The protein below binds the small molecule below.
Small molecule (SMILES): [H]/N=C(/N)Nc1ccc2[nH]c(NCCN3CCOCC3)nc2c1

Sequence of chain 1.A:
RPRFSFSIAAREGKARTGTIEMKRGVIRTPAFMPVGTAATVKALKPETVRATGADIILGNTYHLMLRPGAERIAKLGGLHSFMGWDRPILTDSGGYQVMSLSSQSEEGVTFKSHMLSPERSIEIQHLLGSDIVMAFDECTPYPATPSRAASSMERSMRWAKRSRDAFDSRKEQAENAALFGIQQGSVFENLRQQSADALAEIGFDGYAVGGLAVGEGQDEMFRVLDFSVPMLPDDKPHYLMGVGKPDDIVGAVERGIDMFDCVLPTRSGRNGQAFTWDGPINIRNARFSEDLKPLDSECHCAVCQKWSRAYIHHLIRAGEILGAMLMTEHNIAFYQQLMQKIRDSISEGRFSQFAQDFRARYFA

Binding-site contacts:
Ligand atom N4 contacts residue ALA232 of chain 1.A at 2.9 Å (h-bond).
Ligand atom C3 contacts residue MET260 of chain 1.A at 3.9 Å (hydrophobic).
Ligand atom C1 contacts residue ASP102 of chain 1.A at 3.9 Å.
Ligand atom C13 contacts residue TYR106 of chain 1.A at 3.5 Å (hydrophobic).
Ligand atom C4 contacts residue MET260 of chain 1.A at 3.9 Å (hydrophobic).
Ligand atom N2 contacts residue MET260 of chain 1.A at 3.7 Å.
Ligand atom C3 contacts residue LEU231 of chain 1.A at 4.0 Å (hydrophobic).
Ligand atom C12 contacts residue TYR106 of chain 1.A at 3.6 Å (hydrophobic).
Ligand atom N1 contacts residue ASP102 of chain 1.A at 2.9 Å (salt-bridge).
Ligand atom N contacts residue ILE201 of chain 1.A at 3.9 Å.
Ligand atom C contacts residue ASP102 of chain 1.A at 3.7 Å.
Ligand atom C3 contacts residue GLY230 of chain 1.A at 3.7 Å.
Ligand atom C contacts residue MET260 of chain 1.A at 3.9 Å (hydrophobic).
Ligand atom C5 contacts residue LEU231 of chain 1.A at 3.9 Å (hydrophobic).
Ligand atom N1 contacts residue SER103 of chain 1.A at 3.5 Å (h-bond).
Ligand atom N1 contacts residue ILE201 of chain 1.A at 3.7 Å.
Ligand atom N contacts residue GLN203 of chain 1.A at 3.6 Å.
Ligand atom C13 contacts residue ASP102 of chain 1.A at 3.9 Å.
Ligand atom N3 contacts residue MET260 of chain 1.A at 3.8 Å.
Ligand atom C1 contacts residue MET260 of chain 1.A at 3.9 Å (hydrophobic).
Ligand atom C5 contacts residue ALA232 of chain 1.A at 3.9 Å (hydrophobic).
Ligand atom C contacts residue ASP156 of chain 1.A at 3.5 Å.
Ligand atom N contacts residue ASP156 of chain 1.A at 2.6 Å (salt-bridge).
Ligand atom C6 contacts residue TYR106 of chain 1.A at 3.9 Å (hydrophobic).
Ligand atom N6 contacts residue TYR106 of chain 1.A at 3.9 Å.
Ligand atom N3 contacts residue ALA232 of chain 1.A at 3.9 Å.
Ligand atom C4 contacts residue TYR106 of chain 1.A at 4.0 Å (hydrophobic).
Ligand atom C5 contacts residue TYR106 of chain 1.A at 4.1 Å (hydrophobic).
Ligand atom N1 contacts residue TYR106 of chain 1.A at 4.0 Å.
Ligand atom N2 contacts residue TYR106 of chain 1.A at 3.4 Å.
Ligand atom C contacts residue ILE201 of chain 1.A at 4.1 Å (hydrophobic).
Ligand atom C6 contacts residue ALA232 of chain 1.A at 3.6 Å (hydrophobic).
Ligand atom N3 contacts residue VAL233 of chain 1.A at 4.0 Å.
Ligand atom N2 contacts residue ASP102 of chain 1.A at 3.1 Å (salt-bridge).
Ligand atom C4 contacts residue LEU231 of chain 1.A at 3.8 Å (hydrophobic).
Ligand atom N contacts residue CYS158 of chain 1.A at 3.8 Å.
Ligand atom N1 contacts residue ASP156 of chain 1.A at 2.9 Å (salt-bridge).
Ligand atom C2 contacts residue MET260 of chain 1.A at 4.0 Å (hydrophobic).
Ligand atom C1 contacts residue TYR106 of chain 1.A at 3.7 Å (hydrophobic).
Ligand atom N3 contacts residue LEU231 of chain 1.A at 2.9 Å (h-bond).